This protein binds this small molecule.
Small molecule (SMILES): O=C(O)C(=O)Nc1sc2c(c1C(=O)O)CCSC2

Sequence of chain 1.A:
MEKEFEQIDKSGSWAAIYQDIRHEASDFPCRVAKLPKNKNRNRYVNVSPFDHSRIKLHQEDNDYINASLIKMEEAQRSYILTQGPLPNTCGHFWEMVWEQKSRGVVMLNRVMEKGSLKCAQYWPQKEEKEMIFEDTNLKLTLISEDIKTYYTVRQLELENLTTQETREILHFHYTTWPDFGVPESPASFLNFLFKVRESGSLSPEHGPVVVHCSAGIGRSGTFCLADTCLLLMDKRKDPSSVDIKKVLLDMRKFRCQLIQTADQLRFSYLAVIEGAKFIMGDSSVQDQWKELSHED

Binding-site contacts:
Ligand atom C15 contacts residue PHE182 of chain 1.A at 3.5 Å (hydrophobic).
Ligand atom O24 contacts residue ALA217 of chain 1.A at 3.5 Å.
Ligand atom O23 contacts residue ARG221 of chain 1.A at 2.9 Å (salt-bridge).
Ligand atom C16 contacts residue TYR46 of chain 1.A at 3.1 Å (hydrophobic).
Ligand atom C14 contacts residue PHE182 of chain 1.A at 3.6 Å (hydrophobic).
Ligand atom C2 contacts residue GLN262 of chain 1.A at 3.5 Å.
Ligand atom C14 contacts residue ALA217 of chain 1.A at 3.3 Å (hydrophobic).
Ligand atom O18 contacts residue TYR46 of chain 1.A at 3.2 Å (h-bond).
Ligand atom C20 contacts residue ASP181 of chain 1.A at 3.6 Å.
Ligand atom C21 contacts residue ARG221 of chain 1.A at 3.6 Å.
Ligand atom C4 contacts residue PHE182 of chain 1.A at 3.6 Å (hydrophobic).
Ligand atom O23 contacts residue ASP181 of chain 1.A at 3.5 Å (salt-bridge).
Ligand atom C16 contacts residue ASP181 of chain 1.A at 3.3 Å.
Ligand atom O24 contacts residue GLY220 of chain 1.A at 2.7 Å (h-bond).
Ligand atom O22 contacts residue ASP181 of chain 1.A at 3.4 Å (salt-bridge).
Ligand atom O22 contacts residue ALA217 of chain 1.A at 3.6 Å (h-bond).
Ligand atom O17 contacts residue SER216 of chain 1.A at 3.5 Å (h-bond).
Ligand atom C20 contacts residue ALA217 of chain 1.A at 3.7 Å (hydrophobic).
Ligand atom O23 contacts residue CYS215 of chain 1.A at 3.3 Å (h-bond).
Ligand atom O22 contacts residue SER216 of chain 1.A at 2.9 Å (h-bond).
Ligand atom S13 contacts residue ILE219 of chain 1.A at 3.5 Å.
Ligand atom O18 contacts residue PHE182 of chain 1.A at 3.7 Å.
Ligand atom O22 contacts residue CYS215 of chain 1.A at 3.2 Å.
Ligand atom O24 contacts residue ILE219 of chain 1.A at 3.3 Å.
Ligand atom O17 contacts residue TYR46 of chain 1.A at 3.0 Å (h-bond).
Ligand atom C6 contacts residue ASN48 of chain 1.A at 3.7 Å.
Ligand atom O18 contacts residue ASP181 of chain 1.A at 3.6 Å.
Ligand atom O17 contacts residue ASP181 of chain 1.A at 2.6 Å (salt-bridge).
Ligand atom C21 contacts residue CYS215 of chain 1.A at 3.4 Å (hydrophobic).
Ligand atom N19 contacts residue ASP181 of chain 1.A at 3.3 Å (salt-bridge).
Ligand atom O18 contacts residue LYS120 of chain 1.A at 2.7 Å (salt-bridge).
Ligand atom C21 contacts residue ASP181 of chain 1.A at 3.2 Å.
Ligand atom S13 contacts residue GLN262 of chain 1.A at 3.6 Å.
Ligand atom O17 contacts residue LYS120 of chain 1.A at 3.5 Å (salt-bridge).
Ligand atom S1 contacts residue ASN48 of chain 1.A at 3.2 Å (h-bond).
Ligand atom S13 contacts residue ALA217 of chain 1.A at 3.4 Å.
Ligand atom C16 contacts residue LYS120 of chain 1.A at 3.5 Å.
Ligand atom N19 contacts residue ALA217 of chain 1.A at 3.4 Å.
Ligand atom C16 contacts residue PHE182 of chain 1.A at 3.7 Å (hydrophobic).
Ligand atom O22 contacts residue ARG221 of chain 1.A at 3.0 Å (salt-bridge).